A protein and the small-molecule ligand that binds it are described below.
Small molecule (SMILES): CC(=O)N[C@@H]1[C@@H](O)[C@H](O)[C@@H](CO)O[C@H]1O

Sequence of chain 1.B:
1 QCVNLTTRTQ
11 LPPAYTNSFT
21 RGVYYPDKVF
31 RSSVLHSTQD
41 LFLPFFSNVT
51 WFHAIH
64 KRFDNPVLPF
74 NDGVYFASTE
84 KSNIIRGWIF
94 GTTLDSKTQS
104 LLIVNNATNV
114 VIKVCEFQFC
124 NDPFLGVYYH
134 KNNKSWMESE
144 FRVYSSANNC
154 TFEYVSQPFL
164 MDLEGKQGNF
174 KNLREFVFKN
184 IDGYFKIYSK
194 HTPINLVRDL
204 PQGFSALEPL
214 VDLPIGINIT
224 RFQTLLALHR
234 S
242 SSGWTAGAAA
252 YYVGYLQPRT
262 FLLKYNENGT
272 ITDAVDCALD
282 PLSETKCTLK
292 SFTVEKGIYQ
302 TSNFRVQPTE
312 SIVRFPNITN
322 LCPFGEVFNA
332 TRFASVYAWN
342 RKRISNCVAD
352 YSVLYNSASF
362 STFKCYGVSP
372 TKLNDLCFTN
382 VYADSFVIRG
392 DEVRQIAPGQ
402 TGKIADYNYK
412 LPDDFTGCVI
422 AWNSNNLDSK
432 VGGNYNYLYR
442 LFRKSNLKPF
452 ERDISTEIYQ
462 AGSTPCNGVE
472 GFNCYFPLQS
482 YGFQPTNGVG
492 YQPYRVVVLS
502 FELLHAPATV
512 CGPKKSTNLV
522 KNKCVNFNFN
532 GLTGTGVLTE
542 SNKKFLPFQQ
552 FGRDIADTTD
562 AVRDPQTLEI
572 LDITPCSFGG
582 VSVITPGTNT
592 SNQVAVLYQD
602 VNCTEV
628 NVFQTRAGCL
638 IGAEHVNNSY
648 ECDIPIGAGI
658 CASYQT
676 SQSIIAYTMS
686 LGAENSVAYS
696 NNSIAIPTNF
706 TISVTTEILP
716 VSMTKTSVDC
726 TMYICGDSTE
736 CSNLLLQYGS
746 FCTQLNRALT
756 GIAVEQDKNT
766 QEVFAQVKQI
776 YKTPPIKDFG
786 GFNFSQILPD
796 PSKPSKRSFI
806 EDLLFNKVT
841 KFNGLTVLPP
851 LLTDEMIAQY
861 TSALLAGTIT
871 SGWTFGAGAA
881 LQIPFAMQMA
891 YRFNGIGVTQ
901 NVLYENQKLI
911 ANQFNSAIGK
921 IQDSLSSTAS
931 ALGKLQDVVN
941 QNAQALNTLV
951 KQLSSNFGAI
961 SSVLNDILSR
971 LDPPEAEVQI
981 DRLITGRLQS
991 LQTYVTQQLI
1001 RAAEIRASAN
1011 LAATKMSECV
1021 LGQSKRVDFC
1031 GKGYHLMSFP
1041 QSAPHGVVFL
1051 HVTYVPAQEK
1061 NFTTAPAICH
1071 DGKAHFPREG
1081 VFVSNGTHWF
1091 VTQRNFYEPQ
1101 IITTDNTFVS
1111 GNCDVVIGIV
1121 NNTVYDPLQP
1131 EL

Binding-site contacts:
Ligand atom C2 contacts residue ASN644 of chain 1.B at 2.4 Å.
Ligand atom C8 contacts residue HIS642 of chain 1.B at 3.3 Å.
Ligand atom C3 contacts residue ASN644 of chain 1.B at 3.8 Å.
Ligand atom C8 contacts residue VAL643 of chain 1.B at 4.2 Å (hydrophobic).
Ligand atom C1 contacts residue ASN644 of chain 1.B at 1.4 Å.
Ligand atom C4 contacts residue ASN644 of chain 1.B at 4.2 Å.
Ligand atom N2 contacts residue ASN644 of chain 1.B at 2.9 Å (h-bond).
Ligand atom C5 contacts residue ASN644 of chain 1.B at 3.7 Å.
Ligand atom O7 contacts residue ASN644 of chain 1.B at 3.0 Å (h-bond).
Ligand atom O5 contacts residue ASN644 of chain 1.B at 2.4 Å (h-bond).
Ligand atom C7 contacts residue ASN644 of chain 1.B at 3.1 Å.
Ligand atom C8 contacts residue ASN644 of chain 1.B at 4.2 Å.